Sequence of chain 2.A:
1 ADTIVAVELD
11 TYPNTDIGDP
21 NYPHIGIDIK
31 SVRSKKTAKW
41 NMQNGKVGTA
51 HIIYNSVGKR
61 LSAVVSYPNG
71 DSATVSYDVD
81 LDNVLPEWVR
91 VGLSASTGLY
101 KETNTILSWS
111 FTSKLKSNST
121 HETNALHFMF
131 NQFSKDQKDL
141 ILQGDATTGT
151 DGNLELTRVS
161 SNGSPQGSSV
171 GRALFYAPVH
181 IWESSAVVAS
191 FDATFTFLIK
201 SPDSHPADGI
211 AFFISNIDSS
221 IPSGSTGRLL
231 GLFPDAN

Binding-site contacts:
Ligand atom C7 contacts residue LEU99 of chain 2.A at 3.9 Å (hydrophobic).
Ligand atom O3 contacts residue THR226 of chain 2.A at 4.4 Å.
Ligand atom C6 contacts residue TYR12 of chain 2.A at 3.9 Å (hydrophobic).
Ligand atom O3 contacts residue ARG228 of chain 2.A at 2.7 Å (salt-bridge).
Ligand atom C5 contacts residue TYR12 of chain 2.A at 3.9 Å (hydrophobic).
Ligand atom C4 contacts residue ARG228 of chain 2.A at 3.6 Å.
Ligand atom O3 contacts residue ASP208 of chain 2.A at 4.4 Å.
Ligand atom C3 contacts residue GLY227 of chain 2.A at 3.9 Å.
Ligand atom O3 contacts residue GLY227 of chain 2.A at 3.1 Å.
Ligand atom C7 contacts residue TYR12 of chain 2.A at 4.0 Å (hydrophobic).
Ligand atom O4 contacts residue TYR12 of chain 2.A at 3.4 Å.
Ligand atom O6 contacts residue GLY98 of chain 2.A at 3.1 Å.
Ligand atom C5 contacts residue ASN14 of chain 2.A at 4.0 Å.
Ligand atom C4 contacts residue ASN14 of chain 2.A at 3.5 Å.
Ligand atom O6 contacts residue LEU99 of chain 2.A at 3.1 Å (h-bond).
Ligand atom C4 contacts residue GLY227 of chain 2.A at 3.9 Å.
Ligand atom C3 contacts residue ASP208 of chain 2.A at 4.1 Å.
Ligand atom O6 contacts residue ALA207 of chain 2.A at 3.4 Å.
Ligand atom O2 contacts residue LEU99 of chain 2.A at 3.4 Å (h-bond).
Ligand atom C6 contacts residue ALA207 of chain 2.A at 3.1 Å (hydrophobic).
Ligand atom O4 contacts residue ASN14 of chain 2.A at 2.4 Å (h-bond).
Ligand atom C4 contacts residue ASP208 of chain 2.A at 2.8 Å.
Ligand atom O2 contacts residue GLY98 of chain 2.A at 3.3 Å.
Ligand atom O6 contacts residue ASP208 of chain 2.A at 2.5 Å (salt-bridge).
Ligand atom O4 contacts residue ASP208 of chain 2.A at 2.5 Å (salt-bridge).
Ligand atom C1 contacts residue LEU99 of chain 2.A at 3.8 Å (hydrophobic).
Ligand atom C5 contacts residue ASP208 of chain 2.A at 3.5 Å.
Ligand atom C3 contacts residue ARG228 of chain 2.A at 3.6 Å.
Ligand atom O1 contacts residue LEU99 of chain 2.A at 3.0 Å.
Ligand atom O5 contacts residue TYR100 of chain 2.A at 4.0 Å.
Ligand atom O4 contacts residue ARG228 of chain 2.A at 3.6 Å.
Ligand atom O6 contacts residue TYR100 of chain 2.A at 3.1 Å (h-bond).
Ligand atom C6 contacts residue ASP208 of chain 2.A at 3.2 Å.
Ligand atom C6 contacts residue LEU99 of chain 2.A at 4.2 Å (hydrophobic).
Ligand atom O5 contacts residue LEU99 of chain 2.A at 3.4 Å.
Ligand atom O2 contacts residue GLY227 of chain 2.A at 3.9 Å.
Ligand atom C6 contacts residue TYR100 of chain 2.A at 3.5 Å (hydrophobic).
Ligand atom C2 contacts residue LEU99 of chain 2.A at 4.2 Å (hydrophobic).
Ligand atom C3 contacts residue ASN14 of chain 2.A at 3.8 Å.
Ligand atom C4 contacts residue TYR12 of chain 2.A at 4.4 Å (hydrophobic).

This protein binds this small molecule.
Small molecule (SMILES): CO[C@H]1O[C@H](CO)[C@@H](O)[C@H](O)[C@@H]1O